Binding-site contacts:
Ligand atom C8 contacts residue THR143 of chain 1.A at 4.0 Å.
Ligand atom C2 contacts residue ASN144 of chain 1.A at 2.5 Å.
Ligand atom C7 contacts residue ASN144 of chain 1.A at 3.3 Å.
Ligand atom O7 contacts residue SER145 of chain 1.A at 4.3 Å.
Ligand atom C8 contacts residue ASN144 of chain 1.A at 3.6 Å.
Ligand atom N2 contacts residue ASN144 of chain 1.A at 2.9 Å (h-bond).
Ligand atom C3 contacts residue ASN144 of chain 1.A at 3.8 Å.
Ligand atom C1 contacts residue ASN144 of chain 1.A at 1.4 Å.
Ligand atom O7 contacts residue ASN144 of chain 1.A at 3.0 Å (h-bond).
Ligand atom C5 contacts residue ASN144 of chain 1.A at 3.7 Å.
Ligand atom C4 contacts residue ASN144 of chain 1.A at 4.2 Å.
Ligand atom O5 contacts residue ASN144 of chain 1.A at 2.4 Å (h-bond).

This small molecule binds to this protein.
Small molecule (SMILES): CC(=O)N[C@@H]1[C@@H](O)[C@H](O)[C@@H](CO)O[C@H]1O

Sequence of chain 1.A:
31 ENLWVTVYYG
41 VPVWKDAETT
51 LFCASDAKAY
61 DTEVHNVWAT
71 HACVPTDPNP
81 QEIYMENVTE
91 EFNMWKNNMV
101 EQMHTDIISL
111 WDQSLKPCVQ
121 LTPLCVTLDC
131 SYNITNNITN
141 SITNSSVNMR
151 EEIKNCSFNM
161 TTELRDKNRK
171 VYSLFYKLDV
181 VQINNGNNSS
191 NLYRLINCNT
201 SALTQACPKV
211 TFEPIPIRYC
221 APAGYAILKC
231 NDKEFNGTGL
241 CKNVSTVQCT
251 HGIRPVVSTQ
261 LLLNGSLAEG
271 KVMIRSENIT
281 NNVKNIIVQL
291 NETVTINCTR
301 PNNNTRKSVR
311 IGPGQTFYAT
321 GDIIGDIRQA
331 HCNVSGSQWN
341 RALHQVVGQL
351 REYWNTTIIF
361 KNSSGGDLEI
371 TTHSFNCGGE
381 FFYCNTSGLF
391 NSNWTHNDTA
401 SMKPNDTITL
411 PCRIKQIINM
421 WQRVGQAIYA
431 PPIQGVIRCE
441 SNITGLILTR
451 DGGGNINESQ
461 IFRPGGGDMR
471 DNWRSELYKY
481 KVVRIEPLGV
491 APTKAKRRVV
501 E